This small molecule binds to this protein.
Small molecule (SMILES): CC(=O)N[C@@H]1[C@@H](O)[C@H](O)[C@@H](CO)O[C@H]1O

Binding-site contacts:
Ligand atom C2 contacts residue SER212 of chain 1.B at 3.9 Å.
Ligand atom O5 contacts residue MET295 of chain 1.B at 3.8 Å.
Ligand atom C3 contacts residue ASN210 of chain 1.B at 3.7 Å.
Ligand atom C6 contacts residue ASP294 of chain 1.B at 4.0 Å.
Ligand atom O7 contacts residue ILE287 of chain 1.B at 3.9 Å.
Ligand atom C8 contacts residue ASN211 of chain 1.B at 3.1 Å.
Ligand atom C1 contacts residue MET295 of chain 1.B at 4.1 Å (hydrophobic).
Ligand atom C2 contacts residue ASN210 of chain 1.B at 2.4 Å.
Ligand atom C1 contacts residue SER212 of chain 1.B at 4.0 Å.
Ligand atom O6 contacts residue ASP294 of chain 1.B at 3.3 Å.
Ligand atom N2 contacts residue SER212 of chain 1.B at 3.1 Å (h-bond).
Ligand atom O5 contacts residue ASN210 of chain 1.B at 2.4 Å (h-bond).
Ligand atom C8 contacts residue SER212 of chain 1.B at 3.7 Å.
Ligand atom C1 contacts residue ASN210 of chain 1.B at 1.4 Å.
Ligand atom C7 contacts residue ASN211 of chain 1.B at 4.1 Å.
Ligand atom C8 contacts residue ILE287 of chain 1.B at 4.0 Å (hydrophobic).
Ligand atom O7 contacts residue LYS289 of chain 1.B at 4.4 Å.
Ligand atom C5 contacts residue ASN210 of chain 1.B at 3.6 Å.
Ligand atom C6 contacts residue MET295 of chain 1.B at 3.5 Å (hydrophobic).
Ligand atom N2 contacts residue ASN210 of chain 1.B at 2.8 Å (h-bond).
Ligand atom C8 contacts residue ASN210 of chain 1.B at 4.3 Å.
Ligand atom C5 contacts residue MET295 of chain 1.B at 4.1 Å (hydrophobic).
Ligand atom O6 contacts residue MET295 of chain 1.B at 3.1 Å (h-bond).
Ligand atom C7 contacts residue SER212 of chain 1.B at 3.8 Å.
Ligand atom C2 contacts residue LYS289 of chain 1.B at 4.3 Å.
Ligand atom C3 contacts residue SER212 of chain 1.B at 4.2 Å.
Ligand atom C7 contacts residue ILE287 of chain 1.B at 4.3 Å (hydrophobic).
Ligand atom O3 contacts residue LYS289 of chain 1.B at 4.1 Å.
Ligand atom O7 contacts residue ASN210 of chain 1.B at 3.0 Å (h-bond).
Ligand atom C4 contacts residue ASN210 of chain 1.B at 4.2 Å.
Ligand atom C7 contacts residue ASN210 of chain 1.B at 3.1 Å.

Sequence of chain 1.B:
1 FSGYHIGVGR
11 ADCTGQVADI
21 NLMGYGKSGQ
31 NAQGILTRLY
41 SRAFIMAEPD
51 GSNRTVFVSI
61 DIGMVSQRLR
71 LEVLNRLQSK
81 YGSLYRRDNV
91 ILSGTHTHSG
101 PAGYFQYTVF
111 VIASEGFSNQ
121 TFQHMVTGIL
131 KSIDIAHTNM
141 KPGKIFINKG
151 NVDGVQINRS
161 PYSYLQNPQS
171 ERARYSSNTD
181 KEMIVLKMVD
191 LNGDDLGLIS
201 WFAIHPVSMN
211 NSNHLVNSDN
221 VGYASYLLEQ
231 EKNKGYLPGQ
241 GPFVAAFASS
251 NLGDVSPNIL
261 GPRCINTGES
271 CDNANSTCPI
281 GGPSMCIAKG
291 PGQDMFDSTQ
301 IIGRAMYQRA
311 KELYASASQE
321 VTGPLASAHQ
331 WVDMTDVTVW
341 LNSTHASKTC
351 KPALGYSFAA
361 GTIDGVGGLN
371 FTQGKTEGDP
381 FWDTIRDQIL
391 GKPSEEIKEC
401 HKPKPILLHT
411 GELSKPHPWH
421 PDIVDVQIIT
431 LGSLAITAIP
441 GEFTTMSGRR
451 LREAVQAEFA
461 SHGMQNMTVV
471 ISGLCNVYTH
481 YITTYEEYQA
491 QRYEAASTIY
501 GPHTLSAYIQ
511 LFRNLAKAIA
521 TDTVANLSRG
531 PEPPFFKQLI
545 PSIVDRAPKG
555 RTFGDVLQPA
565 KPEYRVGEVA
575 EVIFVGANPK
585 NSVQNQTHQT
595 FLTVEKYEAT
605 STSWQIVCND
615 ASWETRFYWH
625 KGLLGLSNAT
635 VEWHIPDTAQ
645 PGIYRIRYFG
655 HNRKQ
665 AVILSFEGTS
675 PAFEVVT